The protein below binds the small molecule below.
Small molecule (SMILES): Nc1ncnc2c1ncn2[C@@H]1O[C@H](COP(=O)(O)OP(=O)(O)OP(O)(O)=S)[C@@H](O)[C@H]1O

Sequence of chain 1.D:
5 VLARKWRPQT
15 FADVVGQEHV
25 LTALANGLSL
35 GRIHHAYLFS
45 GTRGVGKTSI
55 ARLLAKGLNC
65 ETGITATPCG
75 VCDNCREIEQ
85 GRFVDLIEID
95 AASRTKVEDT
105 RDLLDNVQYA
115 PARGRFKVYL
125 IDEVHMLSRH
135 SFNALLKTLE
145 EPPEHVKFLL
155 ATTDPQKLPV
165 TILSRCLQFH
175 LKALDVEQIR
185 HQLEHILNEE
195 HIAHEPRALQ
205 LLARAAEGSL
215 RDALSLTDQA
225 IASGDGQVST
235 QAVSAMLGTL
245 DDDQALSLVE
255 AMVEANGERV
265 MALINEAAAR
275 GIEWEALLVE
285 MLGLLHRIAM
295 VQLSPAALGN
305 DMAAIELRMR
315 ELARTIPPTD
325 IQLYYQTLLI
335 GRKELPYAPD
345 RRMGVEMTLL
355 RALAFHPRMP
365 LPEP

Binding-site contacts:
Ligand atom N6 contacts residue VAL49 of chain 1.D at 3.1 Å (h-bond).
Ligand atom N7 contacts residue GLY48 of chain 1.D at 3.5 Å (h-bond).
Ligand atom O1A contacts residue THR52 of chain 1.D at 3.3 Å (h-bond).
Ligand atom O2B contacts residue THR52 of chain 1.D at 2.9 Å (h-bond).
Ligand atom N7 contacts residue VAL49 of chain 1.D at 3.1 Å.
Ligand atom O1A contacts residue LYS51 of chain 1.D at 3.5 Å (salt-bridge).
Ligand atom C2 contacts residue VAL19 of chain 1.D at 3.5 Å (hydrophobic).
Ligand atom O1A contacts residue SER53 of chain 1.D at 2.7 Å (h-bond).
Ligand atom O2G contacts residue ARG215 of chain 1.D at 2.4 Å (salt-bridge).
Ligand atom C8 contacts residue GLY48 of chain 1.D at 3.5 Å.
Ligand atom N7 contacts residue GLY50 of chain 1.D at 3.1 Å (h-bond).
Ligand atom O3B contacts residue ARG215 of chain 1.D at 3.3 Å (salt-bridge).
Ligand atom O2' contacts residue ALA7 of chain 1.D at 2.9 Å (h-bond).
Ligand atom O1A contacts residue GLY50 of chain 1.D at 3.3 Å.
Ligand atom N6 contacts residue VAL19 of chain 1.D at 2.9 Å (h-bond).
Ligand atom O3G contacts residue ARG215 of chain 1.D at 3.0 Å (salt-bridge).
Ligand atom N1 contacts residue VAL19 of chain 1.D at 2.8 Å (h-bond).
Ligand atom O1B contacts residue GLY50 of chain 1.D at 3.1 Å (h-bond).
Ligand atom O1B contacts residue GLY48 of chain 1.D at 3.6 Å.
Ligand atom PB contacts residue LYS51 of chain 1.D at 3.6 Å.
Ligand atom PG contacts residue ARG215 of chain 1.D at 3.0 Å.
Ligand atom O4' contacts residue ARG215 of chain 1.D at 3.0 Å.
Ligand atom O2B contacts residue LYS51 of chain 1.D at 3.3 Å.
Ligand atom S1G contacts residue LYS51 of chain 1.D at 3.1 Å (salt-bridge).
Ligand atom O3' contacts residue ALA7 of chain 1.D at 3.0 Å (h-bond).
Ligand atom O1B contacts residue VAL49 of chain 1.D at 3.2 Å (h-bond).
Ligand atom C2 contacts residue PRO12 of chain 1.D at 3.6 Å (hydrophobic).
Ligand atom C4 contacts residue LEU214 of chain 1.D at 3.3 Å (hydrophobic).
Ligand atom O1B contacts residue LYS51 of chain 1.D at 3.0 Å (salt-bridge).
Ligand atom O3B contacts residue GLY48 of chain 1.D at 3.0 Å (h-bond).
Ligand atom O2A contacts residue THR52 of chain 1.D at 3.4 Å.
Ligand atom O3A contacts residue GLY50 of chain 1.D at 3.5 Å (h-bond).
Ligand atom C2 contacts residue LEU214 of chain 1.D at 3.3 Å (hydrophobic).
Ligand atom S1G contacts residue THR157 of chain 1.D at 3.4 Å.
Ligand atom O3' contacts residue ARG11 of chain 1.D at 3.6 Å.
Ligand atom O2' contacts residue LEU218 of chain 1.D at 3.4 Å.
Ligand atom O2G contacts residue ARG47 of chain 1.D at 2.6 Å (salt-bridge).
Ligand atom N3 contacts residue LEU214 of chain 1.D at 3.0 Å.
Ligand atom O2G contacts residue GLY48 of chain 1.D at 3.5 Å (h-bond).
Ligand atom O3A contacts residue GLY48 of chain 1.D at 3.4 Å.